Sequence of chain 2.A:
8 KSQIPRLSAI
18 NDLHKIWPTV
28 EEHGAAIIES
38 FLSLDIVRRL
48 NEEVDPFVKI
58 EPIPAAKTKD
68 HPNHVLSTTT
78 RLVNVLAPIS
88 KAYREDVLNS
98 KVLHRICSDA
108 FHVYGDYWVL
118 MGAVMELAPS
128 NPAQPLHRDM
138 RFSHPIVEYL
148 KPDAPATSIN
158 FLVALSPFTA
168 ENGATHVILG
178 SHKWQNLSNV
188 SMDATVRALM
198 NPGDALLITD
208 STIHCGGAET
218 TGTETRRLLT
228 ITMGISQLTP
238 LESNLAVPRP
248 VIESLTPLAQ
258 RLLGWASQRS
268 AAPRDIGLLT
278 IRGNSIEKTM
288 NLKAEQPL

The protein below binds the small molecule below.
Small molecule (SMILES): COc1ccc(/C=C2/C(=O)Nc3ccccc3C(=O)N2C)cc1

Binding-site contacts:
Ligand atom C8 contacts residue TRS1 of chain 2.D at 3.5 Å.
Ligand atom C22 contacts residue GLN131 of chain 2.A at 3.8 Å.
Ligand atom C14 contacts residue LEU73 of chain 2.A at 3.8 Å (hydrophobic).
Ligand atom C2 contacts residue TRS1 of chain 2.D at 3.8 Å.
Ligand atom O16 contacts residue MET137 of chain 2.A at 3.0 Å (h-bond).
Ligand atom O5 contacts residue ILE273 of chain 1.A at 3.9 Å.
Ligand atom C4 contacts residue ILE273 of chain 1.A at 4.0 Å (hydrophobic).
Ligand atom C14 contacts residue TRS1 of chain 2.D at 3.9 Å.
Ligand atom C1 contacts residue MET122 of chain 2.A at 3.8 Å (hydrophobic).
Ligand atom C13 contacts residue VAL72 of chain 2.A at 3.6 Å (hydrophobic).
Ligand atom C14 contacts residue GLN131 of chain 2.A at 3.8 Å.
Ligand atom C23 contacts residue PHE139 of chain 2.A at 3.6 Å (hydrophobic).
Ligand atom C2 contacts residue MET118 of chain 2.A at 3.9 Å (hydrophobic).
Ligand atom C9 contacts residue HIS134 of chain 2.A at 3.8 Å.
Ligand atom C14 contacts residue VAL72 of chain 2.A at 3.9 Å (hydrophobic).
Ligand atom C22 contacts residue VAL72 of chain 2.A at 3.4 Å (hydrophobic).
Ligand atom C13 contacts residue GLN131 of chain 2.A at 3.4 Å.
Ligand atom C1 contacts residue MET118 of chain 2.A at 3.4 Å (hydrophobic).
Ligand atom O16 contacts residue ASP136 of chain 2.A at 3.5 Å.
Ligand atom C12 contacts residue GLN131 of chain 2.A at 3.9 Å.
Ligand atom C11 contacts residue VAL72 of chain 2.A at 3.9 Å (hydrophobic).
Ligand atom C1 contacts residue THR227 of chain 2.A at 3.8 Å.
Ligand atom C19 contacts residue MET118 of chain 2.A at 3.8 Å (hydrophobic).
Ligand atom O5 contacts residue LEU73 of chain 2.A at 3.7 Å.
Ligand atom C20 contacts residue MET118 of chain 2.A at 3.3 Å (hydrophobic).
Ligand atom C20 contacts residue THR227 of chain 2.A at 3.9 Å.
Ligand atom O21 contacts residue GLN131 of chain 2.A at 3.5 Å.
Ligand atom C13 contacts residue LEU73 of chain 2.A at 3.8 Å (hydrophobic).
Ligand atom C11 contacts residue K1 of chain 2.H at 3.9 Å.
Ligand atom C1 contacts residue TRS1 of chain 2.D at 3.7 Å.
Ligand atom O5 contacts residue ASN70 of chain 2.A at 2.9 Å (h-bond).
Ligand atom C11 contacts residue HIS134 of chain 2.A at 3.5 Å.
Ligand atom C23 contacts residue VAL72 of chain 2.A at 3.6 Å (hydrophobic).
Ligand atom C10 contacts residue PHE139 of chain 2.A at 4.0 Å (hydrophobic).
Ligand atom C12 contacts residue VAL72 of chain 2.A at 3.6 Å (hydrophobic).
Ligand atom C2 contacts residue LEU79 of chain 2.A at 3.8 Å (hydrophobic).
Ligand atom C9 contacts residue TRS1 of chain 2.D at 3.7 Å.
Ligand atom C8 contacts residue HIS134 of chain 2.A at 3.9 Å.
Ligand atom O21 contacts residue PRO132 of chain 2.A at 3.3 Å.
Ligand atom C10 contacts residue HIS134 of chain 2.A at 3.4 Å.

Sequence of chain 1.A:
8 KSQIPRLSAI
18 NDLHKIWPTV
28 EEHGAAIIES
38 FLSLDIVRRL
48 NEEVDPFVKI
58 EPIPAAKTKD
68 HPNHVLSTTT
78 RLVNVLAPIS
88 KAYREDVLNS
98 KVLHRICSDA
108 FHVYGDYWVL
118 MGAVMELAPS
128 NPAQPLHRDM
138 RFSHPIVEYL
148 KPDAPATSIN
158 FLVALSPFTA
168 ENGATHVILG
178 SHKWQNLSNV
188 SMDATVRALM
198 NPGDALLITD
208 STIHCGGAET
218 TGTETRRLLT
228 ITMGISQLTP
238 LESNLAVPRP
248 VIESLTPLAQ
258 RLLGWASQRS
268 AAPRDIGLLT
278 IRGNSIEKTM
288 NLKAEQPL